Binding-site contacts:
Ligand atom C15 contacts residue ARG352 of chain 4.A at 3.2 Å.
Ligand atom C27 contacts residue HEM1 of chain 4.B at 2.9 Å.
Ligand atom C18 contacts residue PHE284 of chain 4.A at 3.4 Å (hydrophobic).
Ligand atom C09 contacts residue ARG192 of chain 4.A at 4.0 Å.
Ligand atom O19 contacts residue ILE281 of chain 4.A at 3.9 Å.
Ligand atom C16 contacts residue GLU354 of chain 4.A at 4.0 Å.
Ligand atom C22 contacts residue ALA285 of chain 4.A at 3.4 Å (hydrophobic).
Ligand atom C24 contacts residue ARG192 of chain 4.A at 3.8 Å.
Ligand atom C08 contacts residue HEM1 of chain 4.B at 3.8 Å.
Ligand atom S07 contacts residue ARG85 of chain 4.A at 4.1 Å.
Ligand atom C25 contacts residue THR289 of chain 4.A at 3.6 Å.
Ligand atom C25 contacts residue HEM1 of chain 4.B at 3.1 Å.
Ligand atom N10 contacts residue ARG192 of chain 4.A at 3.6 Å.
Ligand atom O12 contacts residue ALA350 of chain 4.A at 3.2 Å (h-bond).
Ligand atom C23 contacts residue THR289 of chain 4.A at 4.2 Å.
Ligand atom N26 contacts residue HEM1 of chain 4.B at 2.3 Å.
Ligand atom C01 contacts residue PHE88 of chain 4.A at 3.6 Å (hydrophobic).
Ligand atom C18 contacts residue SER99 of chain 4.A at 3.6 Å.
Ligand atom C22 contacts residue HEM1 of chain 4.B at 4.2 Å.
Ligand atom N20 contacts residue PHE284 of chain 4.A at 3.7 Å.
Ligand atom O19 contacts residue SER99 of chain 4.A at 2.9 Å (h-bond).
Ligand atom C16 contacts residue ARG85 of chain 4.A at 4.2 Å.
Ligand atom C06 contacts residue ARG85 of chain 4.A at 4.2 Å.
Ligand atom S07 contacts residue HEM1 of chain 4.B at 3.9 Å.
Ligand atom N20 contacts residue SER99 of chain 4.A at 4.2 Å.
Ligand atom C01 contacts residue ILE100 of chain 4.A at 3.8 Å (hydrophobic).
Ligand atom O19 contacts residue PHE284 of chain 4.A at 3.0 Å.
Ligand atom O12 contacts residue ARG192 of chain 4.A at 3.9 Å.
Ligand atom C23 contacts residue ARG192 of chain 4.A at 4.1 Å.
Ligand atom C14 contacts residue ARG352 of chain 4.A at 4.2 Å.
Ligand atom C17 contacts residue GLU354 of chain 4.A at 4.2 Å.
Ligand atom C17 contacts residue ARG352 of chain 4.A at 4.0 Å.
Ligand atom N26 contacts residue ALA285 of chain 4.A at 4.2 Å.
Ligand atom C21 contacts residue PHE284 of chain 4.A at 3.9 Å (hydrophobic).
Ligand atom C03 contacts residue PHE88 of chain 4.A at 3.8 Å (hydrophobic).
Ligand atom C27 contacts residue ALA285 of chain 4.A at 3.4 Å (hydrophobic).
Ligand atom C21 contacts residue ALA285 of chain 4.A at 3.4 Å (hydrophobic).
Ligand atom C23 contacts residue ALA285 of chain 4.A at 4.0 Å (hydrophobic).
Ligand atom C24 contacts residue THR289 of chain 4.A at 3.4 Å.
Ligand atom C11 contacts residue ARG192 of chain 4.A at 4.2 Å.

Sequence of chain 4.A:
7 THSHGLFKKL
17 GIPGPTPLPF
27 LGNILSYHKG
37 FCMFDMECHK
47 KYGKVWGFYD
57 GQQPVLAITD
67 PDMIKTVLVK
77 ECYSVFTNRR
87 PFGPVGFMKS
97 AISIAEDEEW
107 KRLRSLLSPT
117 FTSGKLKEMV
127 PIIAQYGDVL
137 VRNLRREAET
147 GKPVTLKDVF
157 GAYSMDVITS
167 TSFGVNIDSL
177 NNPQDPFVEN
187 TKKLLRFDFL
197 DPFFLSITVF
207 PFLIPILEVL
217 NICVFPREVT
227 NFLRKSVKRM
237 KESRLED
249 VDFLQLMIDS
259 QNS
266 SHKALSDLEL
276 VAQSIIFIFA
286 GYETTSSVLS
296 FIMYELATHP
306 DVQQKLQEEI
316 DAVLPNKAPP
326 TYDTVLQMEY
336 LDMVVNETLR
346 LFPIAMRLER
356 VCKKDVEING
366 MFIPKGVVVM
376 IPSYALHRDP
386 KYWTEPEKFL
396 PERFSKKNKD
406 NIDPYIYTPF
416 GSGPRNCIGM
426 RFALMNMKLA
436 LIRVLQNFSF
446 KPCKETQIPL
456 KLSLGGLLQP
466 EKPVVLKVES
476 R

A protein and the small-molecule ligand that binds it are described below.
Small molecule (SMILES): CC(C)N[C@@H](CSCCNC(=O)OC(C)(C)C)C(=O)NCc1cccnc1